Sequence of chain 1.A:
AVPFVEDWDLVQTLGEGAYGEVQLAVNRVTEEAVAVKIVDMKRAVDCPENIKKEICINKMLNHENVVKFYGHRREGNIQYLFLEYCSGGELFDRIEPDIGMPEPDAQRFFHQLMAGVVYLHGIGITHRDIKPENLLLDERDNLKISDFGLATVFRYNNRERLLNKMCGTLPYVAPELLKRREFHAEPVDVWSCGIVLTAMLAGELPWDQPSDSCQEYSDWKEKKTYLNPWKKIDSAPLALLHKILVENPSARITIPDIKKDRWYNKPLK

Binding-site contacts:
Ligand atom C32 contacts residue GLU16 of chain 1.A at 3.4 Å.
Ligand atom C10 contacts residue LEU136 of chain 1.A at 3.7 Å (hydrophobic).
Ligand atom C14 contacts residue LEU83 of chain 1.A at 3.8 Å (hydrophobic).
Ligand atom N30 contacts residue ALA18 of chain 1.A at 3.6 Å (h-bond).
Ligand atom C29 contacts residue ALA18 of chain 1.A at 3.6 Å (hydrophobic).
Ligand atom N27 contacts residue TYR19 of chain 1.A at 3.3 Å.
Ligand atom C20 contacts residue LYS37 of chain 1.A at 3.8 Å.
Ligand atom C8 contacts residue LEU136 of chain 1.A at 3.7 Å (hydrophobic).
Ligand atom N5 contacts residue CYS86 of chain 1.A at 2.9 Å (h-bond).
Ligand atom C10 contacts residue ALA35 of chain 1.A at 3.7 Å (hydrophobic).
Ligand atom C25 contacts residue TYR19 of chain 1.A at 3.8 Å (hydrophobic).
Ligand atom C32 contacts residue GLY17 of chain 1.A at 3.8 Å.
Ligand atom C4 contacts residue GLY89 of chain 1.A at 3.6 Å.
Ligand atom C7 contacts residue LEU14 of chain 1.A at 3.9 Å (hydrophobic).
Ligand atom N19 contacts residue ASP147 of chain 1.A at 3.6 Å.
Ligand atom O12 contacts residue CYS86 of chain 1.A at 2.6 Å (h-bond).
Ligand atom N30 contacts residue GLY17 of chain 1.A at 3.9 Å.
Ligand atom C7 contacts residue LEU136 of chain 1.A at 3.5 Å (hydrophobic).
Ligand atom C36 contacts residue GLU16 of chain 1.A at 3.2 Å.
Ligand atom N9 contacts residue LEU136 of chain 1.A at 3.8 Å.
Ligand atom O12 contacts residue TYR85 of chain 1.A at 3.2 Å.
Ligand atom C29 contacts residue TYR19 of chain 1.A at 3.5 Å (hydrophobic).
Ligand atom C8 contacts residue CYS86 of chain 1.A at 3.6 Å (hydrophobic).
Ligand atom N19 contacts residue LYS37 of chain 1.A at 3.4 Å (salt-bridge).
Ligand atom C29 contacts residue GLY17 of chain 1.A at 3.6 Å.
Ligand atom C2 contacts residue LEU14 of chain 1.A at 3.6 Å (hydrophobic).
Ligand atom C20 contacts residue ASP147 of chain 1.A at 3.4 Å.
Ligand atom C14 contacts residue SER146 of chain 1.A at 3.3 Å.
Ligand atom C13 contacts residue LEU83 of chain 1.A at 3.9 Å (hydrophobic).
Ligand atom C17 contacts residue SER146 of chain 1.A at 3.6 Å.
Ligand atom C1 contacts residue LEU14 of chain 1.A at 3.9 Å (hydrophobic).
Ligand atom N9 contacts residue GLU84 of chain 1.A at 3.1 Å (salt-bridge).
Ligand atom C26 contacts residue GLU16 of chain 1.A at 3.9 Å.
Ligand atom C11 contacts residue LEU136 of chain 1.A at 3.5 Å (hydrophobic).
Ligand atom C28 contacts residue GLU16 of chain 1.A at 3.7 Å.
Ligand atom C4 contacts residue CYS86 of chain 1.A at 3.1 Å (hydrophobic).
Ligand atom N9 contacts residue TYR85 of chain 1.A at 3.8 Å.
Ligand atom C28 contacts residue GLY17 of chain 1.A at 3.6 Å.
Ligand atom C15 contacts residue SER146 of chain 1.A at 3.4 Å.
Ligand atom N9 contacts residue ALA35 of chain 1.A at 3.5 Å.

This small molecule binds to this protein.
Small molecule (SMILES): N[C@H](COc1cncc(-c2ccc3c(c2)/C(=C/c2ccc[nH]2)C(=O)N3)c1)Cc1c[nH]c2ccccc12